Binding-site contacts:
Ligand atom O7 contacts residue ASN913 of chain 1.A at 3.1 Å (h-bond).
Ligand atom C5 contacts residue ASN913 of chain 1.A at 3.6 Å.
Ligand atom C2 contacts residue ASN913 of chain 1.A at 2.5 Å.
Ligand atom O5 contacts residue ASN913 of chain 1.A at 2.3 Å (h-bond).
Ligand atom C7 contacts residue ASN913 of chain 1.A at 3.2 Å.
Ligand atom C8 contacts residue ASN913 of chain 1.A at 4.4 Å.
Ligand atom C8 contacts residue PRO909 of chain 1.A at 3.9 Å (hydrophobic).
Ligand atom C4 contacts residue ASN913 of chain 1.A at 4.2 Å.
Ligand atom N2 contacts residue ASN913 of chain 1.A at 3.0 Å (h-bond).
Ligand atom C3 contacts residue ASN913 of chain 1.A at 3.8 Å.
Ligand atom C1 contacts residue ASN913 of chain 1.A at 1.4 Å.

Sequence of chain 1.A:
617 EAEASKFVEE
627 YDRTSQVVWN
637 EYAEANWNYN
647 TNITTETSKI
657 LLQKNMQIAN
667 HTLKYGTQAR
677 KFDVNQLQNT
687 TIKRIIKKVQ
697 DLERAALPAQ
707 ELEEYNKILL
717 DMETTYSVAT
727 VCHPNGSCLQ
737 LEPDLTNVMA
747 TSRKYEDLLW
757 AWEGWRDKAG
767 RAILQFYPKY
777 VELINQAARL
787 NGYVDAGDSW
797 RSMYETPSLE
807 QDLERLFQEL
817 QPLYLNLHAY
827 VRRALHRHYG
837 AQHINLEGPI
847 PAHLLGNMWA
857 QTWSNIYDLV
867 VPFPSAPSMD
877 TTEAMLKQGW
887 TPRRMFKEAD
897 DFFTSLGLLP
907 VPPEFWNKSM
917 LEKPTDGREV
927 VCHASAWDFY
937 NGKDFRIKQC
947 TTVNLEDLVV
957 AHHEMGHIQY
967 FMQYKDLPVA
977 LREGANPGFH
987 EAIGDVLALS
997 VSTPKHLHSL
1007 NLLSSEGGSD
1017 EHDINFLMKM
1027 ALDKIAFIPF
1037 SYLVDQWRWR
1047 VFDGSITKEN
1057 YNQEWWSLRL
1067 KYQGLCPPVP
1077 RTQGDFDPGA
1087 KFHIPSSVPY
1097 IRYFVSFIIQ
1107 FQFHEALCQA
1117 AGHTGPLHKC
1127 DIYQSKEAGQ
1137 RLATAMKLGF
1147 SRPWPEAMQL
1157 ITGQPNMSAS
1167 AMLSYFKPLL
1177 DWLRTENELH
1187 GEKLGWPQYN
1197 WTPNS

The protein below binds the small molecule below.
Small molecule (SMILES): CC(=O)N[C@@H]1[C@@H](O)[C@H](O)[C@@H](CO)O[C@H]1O